Sequence of chain 21.A:
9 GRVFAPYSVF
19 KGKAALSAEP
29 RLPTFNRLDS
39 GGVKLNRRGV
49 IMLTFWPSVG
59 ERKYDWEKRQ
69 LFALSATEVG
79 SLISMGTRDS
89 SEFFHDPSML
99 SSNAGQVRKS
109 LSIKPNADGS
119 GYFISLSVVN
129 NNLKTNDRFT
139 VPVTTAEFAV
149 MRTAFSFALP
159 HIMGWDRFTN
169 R

Sequence of chain 7.A:
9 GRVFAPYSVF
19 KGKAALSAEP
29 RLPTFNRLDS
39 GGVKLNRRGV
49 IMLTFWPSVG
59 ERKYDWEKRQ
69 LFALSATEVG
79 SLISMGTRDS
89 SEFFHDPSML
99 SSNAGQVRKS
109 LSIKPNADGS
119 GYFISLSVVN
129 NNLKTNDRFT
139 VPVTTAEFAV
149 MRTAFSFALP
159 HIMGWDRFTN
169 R

This small molecule binds to this protein.
Small molecule (SMILES): Cc1cn([C@H]2C[C@H](O[P](=O)(O)OC[C@H]3O[C@@H](n4cc(C)c(=O)[nH]c4=O)C[C@@H]3O[P](=O)(O)OC[C@H]3O[C@@H](n4cc(C)c(=O)[nH]c4=O)C[C@@H]3O[P](=O)(O)OC[C@H]3O[C@@H](n4cc(C)c(=O)[nH]c4=O)C[C@@H]3O[P](=O)(O)OC[C@H]3O[C@@H](n4cc(C)c(=O)[nH]c4=O)C[C@@H]3O[P](=O)(O)OC[C@H]3O[C@@H](n4cc(C)c(=O)[nH]c4=O)C[C@@H]3O)[C@@H](CO[P](=O)(O)O[C@H]3C[C@H](n4cc(C)c(=O)[nH]c4=O)O[C@@H]3CO[P](=O)(O)O[C@H]3C[C@H](n4cc(C)c(=O)[nH]c4=O)O[C@@H]3CO[P](=O)(O)O[C@H]3C[C@H](n4cc(C)c(=O)[nH]c4=O)O[C@@H]3COP(=O)=O)O2)c(=O)[nH]c1=O

Sequence of chain 1.A:
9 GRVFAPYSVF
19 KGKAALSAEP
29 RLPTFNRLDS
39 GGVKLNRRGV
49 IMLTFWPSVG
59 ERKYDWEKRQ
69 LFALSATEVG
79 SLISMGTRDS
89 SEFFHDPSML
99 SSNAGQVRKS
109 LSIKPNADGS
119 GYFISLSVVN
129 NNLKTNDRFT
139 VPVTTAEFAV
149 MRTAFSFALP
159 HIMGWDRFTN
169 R

Binding-site contacts:
Ligand atom O4' contacts residue MET50 of chain 1.A at 3.4 Å.
Ligand atom OP1 contacts residue LYS107 of chain 1.A at 2.8 Å (salt-bridge).
Ligand atom O4 contacts residue SER16 of chain 21.A at 3.0 Å (h-bond).
Ligand atom O2 contacts residue LEU98 of chain 1.A at 3.4 Å.
Ligand atom C5' contacts residue TYR62 of chain 21.A at 3.2 Å (hydrophobic).
Ligand atom C4 contacts residue LYS21 of chain 7.A at 3.4 Å.
Ligand atom N1 contacts residue PHE12 of chain 21.A at 3.3 Å.
Ligand atom C6 contacts residue TRP64 of chain 21.A at 3.2 Å (hydrophobic).
Ligand atom C1' contacts residue LEU98 of chain 1.A at 3.5 Å (hydrophobic).
Ligand atom O4 contacts residue PRO14 of chain 21.A at 3.5 Å.
Ligand atom O4' contacts residue HIS93 of chain 1.A at 3.4 Å.
Ligand atom OP2 contacts residue LYS107 of chain 1.A at 2.6 Å (salt-bridge).
Ligand atom O2 contacts residue PHE12 of chain 21.A at 3.2 Å.
Ligand atom C5 contacts residue PHE18 of chain 21.A at 3.4 Å (hydrophobic).
Ligand atom C1' contacts residue ASP94 of chain 1.A at 3.5 Å.
Ligand atom C4 contacts residue PHE12 of chain 21.A at 3.2 Å (hydrophobic).
Ligand atom N3 contacts residue LYS21 of chain 7.A at 2.8 Å.
Ligand atom C4 contacts residue PHE92 of chain 1.A at 3.3 Å (hydrophobic).
Ligand atom OP1 contacts residue TYR62 of chain 21.A at 2.8 Å (h-bond).
Ligand atom OP1 contacts residue ALA71 of chain 1.A at 2.9 Å (h-bond).
Ligand atom N3 contacts residue PHE92 of chain 1.A at 3.0 Å (h-bond).
Ligand atom N3 contacts residue PHE18 of chain 21.A at 3.4 Å.
Ligand atom O4 contacts residue LYS21 of chain 7.A at 2.9 Å (salt-bridge).
Ligand atom C5 contacts residue HIS93 of chain 1.A at 3.5 Å.
Ligand atom C7 contacts residue TRP64 of chain 21.A at 3.5 Å (hydrophobic).
Ligand atom C4 contacts residue PHE18 of chain 21.A at 3.3 Å (hydrophobic).
Ligand atom O3' contacts residue ALA71 of chain 1.A at 3.4 Å.
Ligand atom O4 contacts residue PHE12 of chain 21.A at 3.2 Å.
Ligand atom O4' contacts residue TRP64 of chain 21.A at 2.9 Å (h-bond).
Ligand atom O2 contacts residue ASP94 of chain 1.A at 3.0 Å (salt-bridge).
Ligand atom C2 contacts residue PHE12 of chain 21.A at 2.9 Å (hydrophobic).
Ligand atom O4 contacts residue PHE92 of chain 1.A at 3.5 Å (h-bond).
Ligand atom O2 contacts residue MET97 of chain 1.A at 3.4 Å.
Ligand atom OP1 contacts residue HIS93 of chain 1.A at 2.7 Å (h-bond).
Ligand atom C2 contacts residue TRP64 of chain 21.A at 3.5 Å (hydrophobic).
Ligand atom O2 contacts residue ARG60 of chain 21.A at 3.0 Å.
Ligand atom N3 contacts residue PHE12 of chain 21.A at 2.9 Å.
Ligand atom C7 contacts residue HIS93 of chain 1.A at 3.5 Å.
Ligand atom O2 contacts residue TRP64 of chain 21.A at 3.1 Å.
Ligand atom OP1 contacts residue LYS61 of chain 21.A at 3.0 Å.